The small molecule below binds the protein below.
Small molecule (SMILES): NC[C@@H]1O[C@H](O[C@H]2[C@@H](O)[C@H](O[C@@H]3[C@@H](O)[C@H](N)C[C@H](N)[C@H]3O[C@H]3O[C@H](CO)[C@@H](O)[C@H](O)[C@H]3N)O[C@@H]2CO)[C@H](N)[C@@H](O)[C@@H]1O

Binding-site contacts:
Ligand atom O31 contacts residue LYS88 of chain 1.H at 4.1 Å.

Sequence of chain 1.H:
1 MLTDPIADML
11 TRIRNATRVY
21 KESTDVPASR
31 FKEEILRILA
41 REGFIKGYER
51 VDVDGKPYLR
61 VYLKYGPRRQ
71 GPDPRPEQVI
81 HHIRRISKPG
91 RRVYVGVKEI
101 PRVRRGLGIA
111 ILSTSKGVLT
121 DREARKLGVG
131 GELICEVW